This small molecule binds to this protein.
Small molecule (SMILES): C[C@H](NC(=O)[C@H](Cc1ccc(OCc2ccccc2)cc1)NC(=O)OC(C)(C)C)C(=O)N[C@@H](C[C@@]1(O)C(=O)Nc2ccccc21)C(=O)NCc1ccccc1

Sequence of chain 1.Y:
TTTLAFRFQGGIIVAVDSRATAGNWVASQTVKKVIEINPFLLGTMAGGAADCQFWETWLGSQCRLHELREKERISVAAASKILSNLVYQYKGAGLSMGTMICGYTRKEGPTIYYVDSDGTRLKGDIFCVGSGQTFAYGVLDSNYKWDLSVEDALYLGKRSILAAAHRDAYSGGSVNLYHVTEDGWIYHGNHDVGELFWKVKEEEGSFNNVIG

Sequence of chain 1.Z:
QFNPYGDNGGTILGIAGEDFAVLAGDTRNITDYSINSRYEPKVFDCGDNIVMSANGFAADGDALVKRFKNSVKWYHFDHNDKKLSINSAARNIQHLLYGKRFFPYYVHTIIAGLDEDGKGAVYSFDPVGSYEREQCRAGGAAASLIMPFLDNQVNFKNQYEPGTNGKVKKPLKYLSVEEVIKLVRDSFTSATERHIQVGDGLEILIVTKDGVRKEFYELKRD

Binding-site contacts:
Ligand atom O1 contacts residue PRO146 of chain 1.Z at 3.4 Å.
Ligand atom C contacts residue ASP145 of chain 1.Z at 3.6 Å.
Ligand atom CA contacts residue ASP145 of chain 1.Z at 3.8 Å.
Ligand atom N contacts residue ASP145 of chain 1.Z at 2.8 Å (salt-bridge).
Ligand atom O contacts residue ALA124 of chain 1.Y at 3.3 Å (h-bond).
Ligand atom OH contacts residue TYR125 of chain 1.Z at 3.8 Å.
Ligand atom CA contacts residue THR96 of chain 1.Y at 3.6 Å.
Ligand atom N contacts residue PRO146 of chain 1.Z at 3.8 Å.
Ligand atom CA contacts residue GLY122 of chain 1.Y at 3.6 Å.
Ligand atom O contacts residue ALA97 of chain 1.Y at 3.7 Å.
Ligand atom NE1 contacts residue GLY122 of chain 1.Y at 3.3 Å.
Ligand atom O contacts residue THR96 of chain 1.Y at 3.0 Å (h-bond).
Ligand atom C2 contacts residue ALA124 of chain 1.Y at 3.6 Å (hydrophobic).
Ligand atom O1 contacts residue ASP145 of chain 1.Z at 2.9 Å (salt-bridge).
Ligand atom C49 contacts residue TYR125 of chain 1.Z at 3.1 Å (hydrophobic).
Ligand atom C contacts residue THR76 of chain 1.Y at 3.0 Å.
Ligand atom N contacts residue ASP145 of chain 1.Z at 3.8 Å.
Ligand atom C contacts residue GLY122 of chain 1.Y at 3.5 Å.
Ligand atom CB contacts residue ALA124 of chain 1.Y at 3.6 Å (hydrophobic).
Ligand atom C3 contacts residue ALA124 of chain 1.Y at 3.5 Å (hydrophobic).
Ligand atom C4 contacts residue VAL106 of chain 1.Y at 3.8 Å (hydrophobic).
Ligand atom CE1 contacts residue PRO146 of chain 1.Z at 3.6 Å (hydrophobic).
Ligand atom C5 contacts residue MET120 of chain 1.Y at 3.6 Å (hydrophobic).
Ligand atom O contacts residue ALA95 of chain 1.Y at 3.1 Å.
Ligand atom N contacts residue GLY122 of chain 1.Y at 2.6 Å (h-bond).
Ligand atom CA contacts residue THR96 of chain 1.Y at 3.5 Å.
Ligand atom CA contacts residue ASP145 of chain 1.Z at 3.1 Å.
Ligand atom C3 contacts residue VAL106 of chain 1.Y at 3.3 Å (hydrophobic).
Ligand atom NE1 contacts residue GLY123 of chain 1.Y at 3.5 Å (h-bond).
Ligand atom C contacts residue ASP145 of chain 1.Z at 3.4 Å.
Ligand atom OD1 contacts residue GLY122 of chain 1.Y at 3.3 Å (h-bond).
Ligand atom C2 contacts residue HIS127 of chain 1.Z at 3.7 Å.
Ligand atom C contacts residue GLY122 of chain 1.Y at 3.4 Å.
Ligand atom C contacts residue THR96 of chain 1.Y at 3.6 Å.
Ligand atom C contacts residue PRO146 of chain 1.Z at 3.5 Å (hydrophobic).
Ligand atom N contacts residue THR96 of chain 1.Y at 2.7 Å (h-bond).
Ligand atom CD1 contacts residue GLY122 of chain 1.Y at 3.4 Å.
Ligand atom CB contacts residue ASP145 of chain 1.Z at 3.7 Å.
Ligand atom CB contacts residue THR96 of chain 1.Y at 3.2 Å.
Ligand atom OH contacts residue PRO123 of chain 1.Z at 3.3 Å.